This small molecule binds to this protein.
Small molecule (SMILES): CC[C@H](C)[C@H](NC(=O)[C@H](CO)NC(=O)[C@H](CC1=NC=NC1)NC(=O)[C@H](CO)NC(=O)[C@H](CCC(N)=O)NC(=O)[C@@H]1CCCN1C(=O)[C@@H](N)CCC(N)=O)C(=O)N[C@@H](CCC(=O)O)C(=O)N[C@H](C=O)CC(C)C

Sequence of chain 2.A:
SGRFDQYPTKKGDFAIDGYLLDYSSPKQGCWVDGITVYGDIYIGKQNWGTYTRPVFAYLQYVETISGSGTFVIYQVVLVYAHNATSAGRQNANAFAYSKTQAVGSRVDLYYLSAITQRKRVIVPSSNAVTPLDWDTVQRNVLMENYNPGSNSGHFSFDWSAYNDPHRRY

Binding-site contacts:
Ligand atom CB contacts residue TYR51 of chain 2.A at 3.7 Å (hydrophobic).
Ligand atom CG contacts residue ASP108 of chain 2.A at 3.6 Å.
Ligand atom OG contacts residue THR85 of chain 2.A at 2.8 Å (h-bond).
Ligand atom CG contacts residue TRP48 of chain 2.A at 3.7 Å (hydrophobic).
Ligand atom CG contacts residue VAL103 of chain 2.A at 3.7 Å (hydrophobic).
Ligand atom NE2 contacts residue ASP40 of chain 2.A at 3.0 Å (salt-bridge).
Ligand atom O contacts residue TYR162 of chain 2.A at 3.6 Å.
Ligand atom CE1 contacts residue TYR38 of chain 2.A at 3.2 Å (hydrophobic).
Ligand atom C contacts residue GLN46 of chain 2.A at 3.7 Å.
Ligand atom O contacts residue ARG106 of chain 2.A at 2.8 Å (salt-bridge).
Ligand atom OE1 contacts residue ASN163 of chain 2.A at 3.2 Å (h-bond).
Ligand atom OE1 contacts residue TYR162 of chain 2.A at 3.4 Å.
Ligand atom CA contacts residue GLN46 of chain 2.A at 3.6 Å.
Ligand atom CB contacts residue THR85 of chain 2.A at 3.4 Å.
Ligand atom N contacts residue TYR51 of chain 2.A at 3.0 Å (h-bond).
Ligand atom CE1 contacts residue ARG168 of chain 2.A at 3.6 Å.
Ligand atom O contacts residue TYR51 of chain 2.A at 2.8 Å (h-bond).
Ligand atom CD2 contacts residue GLN90 of chain 2.A at 3.5 Å.
Ligand atom CA contacts residue TYR38 of chain 2.A at 3.8 Å (hydrophobic).
Ligand atom CA contacts residue GLN46 of chain 2.A at 3.7 Å.
Ligand atom OG contacts residue TRP48 of chain 2.A at 3.7 Å.
Ligand atom N contacts residue GLN46 of chain 2.A at 2.8 Å (h-bond).
Ligand atom O contacts residue TYR162 of chain 2.A at 3.5 Å (h-bond).
Ligand atom ND1 contacts residue ARG168 of chain 2.A at 3.2 Å (salt-bridge).
Ligand atom CG contacts residue ASN83 of chain 2.A at 3.8 Å.
Ligand atom CG contacts residue TYR38 of chain 2.A at 3.5 Å (hydrophobic).
Ligand atom OG contacts residue SER86 of chain 2.A at 3.7 Å.
Ligand atom CD contacts residue TYR162 of chain 2.A at 3.6 Å (hydrophobic).
Ligand atom O contacts residue GLN46 of chain 2.A at 2.8 Å (h-bond).
Ligand atom CE1 contacts residue ASP40 of chain 2.A at 3.7 Å.
Ligand atom OG contacts residue GLY49 of chain 2.A at 2.8 Å (h-bond).
Ligand atom N contacts residue TYR38 of chain 2.A at 3.3 Å (h-bond).
Ligand atom CB contacts residue TYR162 of chain 2.A at 3.7 Å (hydrophobic).
Ligand atom C contacts residue GLN46 of chain 2.A at 3.8 Å.
Ligand atom CB contacts residue TRP159 of chain 2.A at 3.6 Å (hydrophobic).
Ligand atom CB contacts residue SER86 of chain 2.A at 3.6 Å.
Ligand atom CB contacts residue ARG106 of chain 2.A at 3.6 Å.
Ligand atom C contacts residue TYR51 of chain 2.A at 3.5 Å (hydrophobic).
Ligand atom ND1 contacts residue TYR38 of chain 2.A at 3.0 Å (h-bond).
Ligand atom CA contacts residue TYR51 of chain 2.A at 3.6 Å (hydrophobic).